Sequence of chain 2.A:
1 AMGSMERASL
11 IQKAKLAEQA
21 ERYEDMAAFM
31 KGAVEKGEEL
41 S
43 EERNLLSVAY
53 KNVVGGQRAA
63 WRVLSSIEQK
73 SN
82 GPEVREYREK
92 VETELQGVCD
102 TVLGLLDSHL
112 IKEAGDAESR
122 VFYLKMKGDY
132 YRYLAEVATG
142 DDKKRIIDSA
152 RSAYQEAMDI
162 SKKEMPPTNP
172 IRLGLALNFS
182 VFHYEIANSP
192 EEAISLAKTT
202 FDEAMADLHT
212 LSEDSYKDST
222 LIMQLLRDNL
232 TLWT

Binding-site contacts:
Ligand atom OBH contacts residue LYS126 of chain 2.A at 2.8 Å (salt-bridge).
Ligand atom CAJ contacts residue VAL6 of chain 2.B at 4.0 Å (hydrophobic).
Ligand atom CAO contacts residue ASN46 of chain 2.A at 3.6 Å.
Ligand atom CAH contacts residue PRO171 of chain 2.A at 4.2 Å (hydrophobic).
Ligand atom CAS contacts residue PHE123 of chain 2.A at 4.1 Å (hydrophobic).
Ligand atom CAI contacts residue ILE223 of chain 2.A at 4.0 Å (hydrophobic).
Ligand atom O6 contacts residue VAL50 of chain 2.A at 4.5 Å.
Ligand atom CAK contacts residue LYS126 of chain 2.A at 4.0 Å.
Ligand atom CAV contacts residue SER49 of chain 2.A at 4.2 Å.
Ligand atom CAJ contacts residue ILE172 of chain 2.A at 4.2 Å (hydrophobic).
Ligand atom O2 contacts residue ASP219 of chain 2.A at 4.1 Å.
Ligand atom CAA contacts residue PRO171 of chain 2.A at 4.1 Å (hydrophobic).
Ligand atom CAI contacts residue VAL6 of chain 2.B at 4.0 Å (hydrophobic).
Ligand atom CAK contacts residue VAL6 of chain 2.B at 3.8 Å (hydrophobic).
Ligand atom O6 contacts residue GLU18 of chain 2.A at 4.2 Å.
Ligand atom OBH contacts residue SER49 of chain 2.A at 3.8 Å.
Ligand atom CAI contacts residue PRO171 of chain 2.A at 3.3 Å (hydrophobic).
Ligand atom O5 contacts residue ASN46 of chain 2.A at 3.8 Å.
Ligand atom CAI contacts residue ILE172 of chain 2.A at 4.3 Å (hydrophobic).
Ligand atom CAQ contacts residue ILE223 of chain 2.A at 4.0 Å (hydrophobic).
Ligand atom CAV contacts residue LYS126 of chain 2.A at 3.9 Å.
Ligand atom CAJ contacts residue GLY175 of chain 2.A at 4.1 Å.
Ligand atom CAJ contacts residue LYS126 of chain 2.A at 3.8 Å.
Ligand atom CAQ contacts residue VAL6 of chain 2.B at 4.0 Å (hydrophobic).
Ligand atom CAD contacts residue VAL6 of chain 2.B at 4.3 Å (hydrophobic).
Ligand atom CAR contacts residue LEU222 of chain 2.A at 4.0 Å (hydrophobic).
Ligand atom C1 contacts residue ASN46 of chain 2.A at 3.8 Å.
Ligand atom CAS contacts residue ASN46 of chain 2.A at 3.5 Å.
Ligand atom CAJ contacts residue PRO171 of chain 2.A at 4.0 Å (hydrophobic).
Ligand atom OBH contacts residue PHE123 of chain 2.A at 4.0 Å.
Ligand atom CAO contacts residue VAL50 of chain 2.A at 3.9 Å (hydrophobic).
Ligand atom CAG contacts residue ASN46 of chain 2.A at 4.5 Å.
Ligand atom CAS contacts residue ILE172 of chain 2.A at 4.0 Å (hydrophobic).
Ligand atom CAI contacts residue GLY175 of chain 2.A at 4.2 Å.
Ligand atom CAL contacts residue VAL50 of chain 2.A at 4.3 Å (hydrophobic).
Ligand atom OAU contacts residue PRO171 of chain 2.A at 3.9 Å.
Ligand atom CAC contacts residue VAL6 of chain 2.B at 4.2 Å (hydrophobic).
Ligand atom CAQ contacts residue LEU222 of chain 2.A at 3.9 Å (hydrophobic).
Ligand atom CAV contacts residue PHE123 of chain 2.A at 3.5 Å (hydrophobic).
Ligand atom CAM contacts residue VAL6 of chain 2.B at 3.9 Å (hydrophobic).

Sequence of chain 2.B:
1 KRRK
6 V

A protein and the small-molecule ligand that binds it are described below.
Small molecule (SMILES): CC(C)C1=C2[C@@H](O[C@H]3O[C@H](CO)[C@H](O)[C@@H](O)[C@H]3O)[C@H](O)[C@H](C)[C@@H]3CC[C@H](CO)/C3=C/[C@@]2(C)CC1